This protein binds this small molecule.
Small molecule (SMILES): Cn1ccc2ncnc(Oc3ccc(NC(=O)Nc4cccc(C(F)(F)F)c4)c(F)c3)c21

Sequence of chain 1.A:
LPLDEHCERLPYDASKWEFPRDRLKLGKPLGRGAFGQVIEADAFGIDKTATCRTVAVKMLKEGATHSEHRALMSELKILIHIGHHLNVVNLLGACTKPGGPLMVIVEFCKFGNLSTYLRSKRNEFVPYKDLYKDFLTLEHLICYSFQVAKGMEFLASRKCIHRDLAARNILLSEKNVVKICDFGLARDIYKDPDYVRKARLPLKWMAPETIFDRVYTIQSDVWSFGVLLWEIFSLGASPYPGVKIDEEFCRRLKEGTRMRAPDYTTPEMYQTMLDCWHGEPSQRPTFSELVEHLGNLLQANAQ

Binding-site contacts:
Ligand atom C10 contacts residue CYS109 of chain 1.A at 3.2 Å (hydrophobic).
Ligand atom F46 contacts residue HIS216 of chain 1.A at 3.5 Å.
Ligand atom C30 contacts residue GLU75 of chain 1.A at 3.6 Å.
Ligand atom C39 contacts residue ASP236 of chain 1.A at 3.7 Å.
Ligand atom N27 contacts residue ASP236 of chain 1.A at 3.5 Å (salt-bridge).
Ligand atom C23 contacts residue VAL106 of chain 1.A at 3.7 Å (hydrophobic).
Ligand atom C28 contacts residue ASP236 of chain 1.A at 3.3 Å.
Ligand atom N4 contacts residue VAL106 of chain 1.A at 3.6 Å.
Ligand atom F46 contacts residue ILE234 of chain 1.A at 3.4 Å.
Ligand atom F34 contacts residue LYS58 of chain 1.A at 3.5 Å.
Ligand atom O31 contacts residue ASP236 of chain 1.A at 2.8 Å (salt-bridge).
Ligand atom N4 contacts residue ALA56 of chain 1.A at 3.5 Å.
Ligand atom O31 contacts residue VAL89 of chain 1.A at 3.5 Å.
Ligand atom N2 contacts residue PHE108 of chain 1.A at 3.7 Å.
Ligand atom C28 contacts residue GLU75 of chain 1.A at 3.3 Å.
Ligand atom N29 contacts residue ASP236 of chain 1.A at 3.7 Å.
Ligand atom C5 contacts residue LEU225 of chain 1.A at 3.7 Å (hydrophobic).
Ligand atom C20 contacts residue CYS235 of chain 1.A at 3.8 Å (hydrophobic).
Ligand atom C11 contacts residue PHE237 of chain 1.A at 3.5 Å (hydrophobic).
Ligand atom F45 contacts residue VAL88 of chain 1.A at 3.5 Å.
Ligand atom C21 contacts residue LYS58 of chain 1.A at 3.8 Å.
Ligand atom C35 contacts residue GLU75 of chain 1.A at 3.7 Å.
Ligand atom F46 contacts residue CYS235 of chain 1.A at 3.3 Å.
Ligand atom N2 contacts residue GLU107 of chain 1.A at 3.7 Å.
Ligand atom N4 contacts residue LEU225 of chain 1.A at 3.5 Å.
Ligand atom F47 contacts residue LEU209 of chain 1.A at 3.6 Å.
Ligand atom C3 contacts residue CYS109 of chain 1.A at 3.7 Å (hydrophobic).
Ligand atom C20 contacts residue ASP236 of chain 1.A at 3.4 Å.
Ligand atom O17 contacts residue VAL38 of chain 1.A at 3.4 Å.
Ligand atom N27 contacts residue LYS58 of chain 1.A at 3.7 Å.
Ligand atom N27 contacts residue GLU75 of chain 1.A at 3.0 Å (salt-bridge).
Ligand atom C3 contacts residue ALA56 of chain 1.A at 3.4 Å (hydrophobic).
Ligand atom O31 contacts residue CYS235 of chain 1.A at 3.3 Å.
Ligand atom C11 contacts residue LEU30 of chain 1.A at 3.8 Å (hydrophobic).
Ligand atom C18 contacts residue VAL38 of chain 1.A at 3.8 Å (hydrophobic).
Ligand atom C3 contacts residue GLU107 of chain 1.A at 3.1 Å.
Ligand atom N29 contacts residue GLU75 of chain 1.A at 2.6 Å (salt-bridge).
Ligand atom C3 contacts residue LEU225 of chain 1.A at 3.6 Å (hydrophobic).
Ligand atom F34 contacts residue VAL106 of chain 1.A at 3.5 Å.
Ligand atom N2 contacts residue CYS109 of chain 1.A at 2.8 Å (h-bond).